A protein and the small-molecule ligand that binds it are described below.
Small molecule (SMILES): CC(=O)N[C@@H]1[C@@H](O)[C@H](O)[C@@H](CO)O[C@H]1O

Binding-site contacts:
Ligand atom C7 contacts residue ASN154 of chain 3.B at 3.1 Å.
Ligand atom C8 contacts residue SER151 of chain 3.B at 3.6 Å.
Ligand atom C8 contacts residue ALA147 of chain 3.B at 3.6 Å (hydrophobic).
Ligand atom N2 contacts residue ASN154 of chain 3.B at 3.0 Å (h-bond).
Ligand atom C3 contacts residue ASN154 of chain 3.B at 3.8 Å.
Ligand atom C1 contacts residue ASN154 of chain 3.B at 1.4 Å.
Ligand atom C8 contacts residue ASN154 of chain 3.B at 4.4 Å.
Ligand atom C5 contacts residue ASN154 of chain 3.B at 3.6 Å.
Ligand atom C1 contacts residue GLY150 of chain 3.B at 4.2 Å.
Ligand atom C4 contacts residue ASN154 of chain 3.B at 4.2 Å.
Ligand atom C7 contacts residue THR156 of chain 3.B at 4.2 Å.
Ligand atom O7 contacts residue ASN154 of chain 3.B at 2.9 Å (h-bond).
Ligand atom O5 contacts residue ASN154 of chain 3.B at 2.4 Å (h-bond).
Ligand atom C7 contacts residue SER151 of chain 3.B at 4.2 Å.
Ligand atom O7 contacts residue THR156 of chain 3.B at 3.7 Å.
Ligand atom C2 contacts residue ASN154 of chain 3.B at 2.5 Å.
Ligand atom N2 contacts residue SER151 of chain 3.B at 4.5 Å.
Ligand atom C8 contacts residue GLY150 of chain 3.B at 4.2 Å.
Ligand atom C7 contacts residue GLY150 of chain 3.B at 4.3 Å.
Ligand atom C8 contacts residue THR156 of chain 3.B at 4.1 Å.
Ligand atom N2 contacts residue GLY150 of chain 3.B at 4.3 Å.

Sequence of chain 3.B:
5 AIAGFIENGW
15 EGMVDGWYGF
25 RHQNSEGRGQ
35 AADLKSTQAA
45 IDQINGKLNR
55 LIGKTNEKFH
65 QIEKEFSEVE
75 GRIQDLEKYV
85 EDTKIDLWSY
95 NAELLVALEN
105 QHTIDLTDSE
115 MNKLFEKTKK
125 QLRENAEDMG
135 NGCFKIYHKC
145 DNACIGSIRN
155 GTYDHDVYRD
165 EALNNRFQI